A small-molecule ligand and the protein it binds are described below.
Small molecule (SMILES): CC(=O)N[C@@H]1[C@@H](O)[C@H](O)[C@@H](CO)O[C@H]1O

Binding-site contacts:
Ligand atom O6 contacts residue ASP265 of chain 2.A at 4.2 Å.
Ligand atom C1 contacts residue PRO278 of chain 2.A at 4.5 Å (hydrophobic).
Ligand atom N2 contacts residue ASN292 of chain 2.A at 4.5 Å.
Ligand atom O5 contacts residue PRO278 of chain 2.A at 3.8 Å.
Ligand atom C4 contacts residue ASN279 of chain 2.A at 3.7 Å.
Ligand atom C2 contacts residue ASN279 of chain 2.A at 2.5 Å.
Ligand atom C7 contacts residue ASN279 of chain 2.A at 3.7 Å.
Ligand atom C8 contacts residue VAL291 of chain 2.A at 4.4 Å (hydrophobic).
Ligand atom C1 contacts residue ASN292 of chain 2.A at 3.7 Å.
Ligand atom C7 contacts residue VAL291 of chain 2.A at 4.4 Å (hydrophobic).
Ligand atom O3 contacts residue ASN279 of chain 2.A at 4.4 Å.
Ligand atom O7 contacts residue ASN279 of chain 2.A at 3.3 Å (h-bond).
Ligand atom C6 contacts residue PRO278 of chain 2.A at 4.4 Å (hydrophobic).
Ligand atom C6 contacts residue SER264 of chain 2.A at 4.5 Å.
Ligand atom C1 contacts residue ASN279 of chain 2.A at 1.4 Å.
Ligand atom O5 contacts residue ASN292 of chain 2.A at 4.1 Å.
Ligand atom O5 contacts residue ASN279 of chain 2.A at 2.3 Å (h-bond).
Ligand atom C3 contacts residue ASN279 of chain 2.A at 3.6 Å.
Ligand atom C5 contacts residue ASN279 of chain 2.A at 3.5 Å.
Ligand atom O7 contacts residue VAL291 of chain 2.A at 4.0 Å.
Ligand atom N2 contacts residue ASN279 of chain 2.A at 3.4 Å (h-bond).
Ligand atom C6 contacts residue ASN279 of chain 2.A at 4.4 Å.

Sequence of chain 2.A:
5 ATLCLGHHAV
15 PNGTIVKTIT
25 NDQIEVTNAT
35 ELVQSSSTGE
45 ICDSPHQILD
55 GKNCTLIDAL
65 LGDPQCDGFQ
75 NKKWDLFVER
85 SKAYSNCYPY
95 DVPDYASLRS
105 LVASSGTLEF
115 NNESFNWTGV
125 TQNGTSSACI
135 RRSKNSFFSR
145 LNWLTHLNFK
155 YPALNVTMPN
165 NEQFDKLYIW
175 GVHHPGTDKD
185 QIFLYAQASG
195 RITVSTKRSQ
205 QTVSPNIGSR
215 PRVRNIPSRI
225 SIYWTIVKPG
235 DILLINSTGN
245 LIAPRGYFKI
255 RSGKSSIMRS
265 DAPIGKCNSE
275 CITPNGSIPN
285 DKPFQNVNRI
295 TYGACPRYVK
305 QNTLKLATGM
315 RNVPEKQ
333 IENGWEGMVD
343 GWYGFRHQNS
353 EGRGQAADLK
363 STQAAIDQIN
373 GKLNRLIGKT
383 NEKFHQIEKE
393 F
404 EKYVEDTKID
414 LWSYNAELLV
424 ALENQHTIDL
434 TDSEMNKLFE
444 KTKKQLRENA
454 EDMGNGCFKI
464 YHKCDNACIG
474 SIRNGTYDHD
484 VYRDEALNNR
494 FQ